The small molecule below binds the protein below.
Small molecule (SMILES): CC(=O)N[C@@H]1[C@@H](O)[C@H](O)[C@@H](CO)O[C@H]1O

Sequence of chain 1.B:
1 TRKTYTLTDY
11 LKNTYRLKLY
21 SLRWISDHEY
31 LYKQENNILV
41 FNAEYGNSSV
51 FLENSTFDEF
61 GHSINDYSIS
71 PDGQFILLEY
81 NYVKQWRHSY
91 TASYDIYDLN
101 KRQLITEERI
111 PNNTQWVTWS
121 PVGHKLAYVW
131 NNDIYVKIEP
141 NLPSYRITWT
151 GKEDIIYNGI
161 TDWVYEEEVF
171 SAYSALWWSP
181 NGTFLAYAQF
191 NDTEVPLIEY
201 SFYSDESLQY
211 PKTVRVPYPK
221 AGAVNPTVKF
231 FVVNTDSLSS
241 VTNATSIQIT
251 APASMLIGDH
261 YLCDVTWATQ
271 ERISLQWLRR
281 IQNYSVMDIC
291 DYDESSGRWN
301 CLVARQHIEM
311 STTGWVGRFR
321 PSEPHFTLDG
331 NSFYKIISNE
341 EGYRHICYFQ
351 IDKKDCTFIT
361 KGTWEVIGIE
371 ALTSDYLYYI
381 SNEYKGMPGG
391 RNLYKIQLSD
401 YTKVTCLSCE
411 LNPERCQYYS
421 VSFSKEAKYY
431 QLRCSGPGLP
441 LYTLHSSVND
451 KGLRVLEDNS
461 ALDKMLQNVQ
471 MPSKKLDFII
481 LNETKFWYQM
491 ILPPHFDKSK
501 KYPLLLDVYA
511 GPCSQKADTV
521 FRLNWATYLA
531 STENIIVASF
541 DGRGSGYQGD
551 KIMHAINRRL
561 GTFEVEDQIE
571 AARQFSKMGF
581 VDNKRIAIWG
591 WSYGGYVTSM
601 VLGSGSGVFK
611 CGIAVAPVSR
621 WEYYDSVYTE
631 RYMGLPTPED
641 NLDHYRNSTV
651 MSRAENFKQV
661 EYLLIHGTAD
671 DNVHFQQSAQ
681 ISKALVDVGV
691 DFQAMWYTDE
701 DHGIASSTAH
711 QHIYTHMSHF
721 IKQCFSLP

Binding-site contacts:
Ligand atom C7 contacts residue SER311 of chain 1.B at 3.4 Å.
Ligand atom C5 contacts residue ILE281 of chain 1.B at 4.0 Å (hydrophobic).
Ligand atom C2 contacts residue ASN283 of chain 1.B at 2.4 Å.
Ligand atom C8 contacts residue MET310 of chain 1.B at 4.2 Å (hydrophobic).
Ligand atom C8 contacts residue SER311 of chain 1.B at 3.5 Å.
Ligand atom N2 contacts residue ASN283 of chain 1.B at 2.8 Å (h-bond).
Ligand atom O7 contacts residue SER311 of chain 1.B at 3.2 Å (h-bond).
Ligand atom C6 contacts residue ARG558 of chain 1.B at 3.8 Å.
Ligand atom C5 contacts residue ASN283 of chain 1.B at 3.6 Å.
Ligand atom C8 contacts residue ASN283 of chain 1.B at 4.3 Å.
Ligand atom C8 contacts residue THR312 of chain 1.B at 4.5 Å.
Ligand atom O7 contacts residue ASN283 of chain 1.B at 3.9 Å.
Ligand atom C3 contacts residue ASN283 of chain 1.B at 3.8 Å.
Ligand atom N2 contacts residue SER311 of chain 1.B at 4.3 Å.
Ligand atom O5 contacts residue ASN283 of chain 1.B at 2.3 Å (h-bond).
Ligand atom C4 contacts residue ASN283 of chain 1.B at 4.2 Å.
Ligand atom O5 contacts residue ILE281 of chain 1.B at 3.7 Å.
Ligand atom C1 contacts residue ILE281 of chain 1.B at 3.7 Å (hydrophobic).
Ligand atom C7 contacts residue THR312 of chain 1.B at 4.3 Å.
Ligand atom C7 contacts residue ASN283 of chain 1.B at 3.5 Å.
Ligand atom O7 contacts residue THR312 of chain 1.B at 3.4 Å.
Ligand atom O6 contacts residue ARG558 of chain 1.B at 3.8 Å.
Ligand atom C1 contacts residue ASN283 of chain 1.B at 1.5 Å.